Sequence of chain 1.A:
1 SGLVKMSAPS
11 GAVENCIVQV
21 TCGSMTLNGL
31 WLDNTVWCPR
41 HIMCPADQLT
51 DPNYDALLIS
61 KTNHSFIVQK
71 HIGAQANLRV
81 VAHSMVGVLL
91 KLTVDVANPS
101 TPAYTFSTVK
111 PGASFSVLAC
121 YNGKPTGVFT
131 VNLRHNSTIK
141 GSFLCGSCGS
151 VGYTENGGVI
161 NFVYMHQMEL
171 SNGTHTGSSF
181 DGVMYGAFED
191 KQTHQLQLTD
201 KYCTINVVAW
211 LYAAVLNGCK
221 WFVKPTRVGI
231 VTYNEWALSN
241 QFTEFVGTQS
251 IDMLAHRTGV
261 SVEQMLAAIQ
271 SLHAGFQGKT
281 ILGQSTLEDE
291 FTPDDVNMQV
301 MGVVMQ

A small-molecule ligand and the protein it binds are described below.
Small molecule (SMILES): CC(=O)Nc1ccc(N(C(=O)Cn2nnc3ccccc32)[C@@H](C(=O)NC(C)(C)C)c2ccsc2)cc1

Sequence of chain 1.B:
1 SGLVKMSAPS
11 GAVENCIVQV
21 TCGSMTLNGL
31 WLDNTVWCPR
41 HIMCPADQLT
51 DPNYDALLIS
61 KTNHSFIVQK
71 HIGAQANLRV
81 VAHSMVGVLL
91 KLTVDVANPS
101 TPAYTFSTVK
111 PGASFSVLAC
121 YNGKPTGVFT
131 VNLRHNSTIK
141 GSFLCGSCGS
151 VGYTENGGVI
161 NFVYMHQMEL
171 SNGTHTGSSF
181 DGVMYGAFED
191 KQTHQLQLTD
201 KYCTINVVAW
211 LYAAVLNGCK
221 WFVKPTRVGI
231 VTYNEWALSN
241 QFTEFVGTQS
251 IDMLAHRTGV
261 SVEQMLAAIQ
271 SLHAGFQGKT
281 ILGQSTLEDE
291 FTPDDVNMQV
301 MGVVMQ

Binding-site contacts:
Ligand atom C10 contacts residue ALA46 of chain 1.A at 3.8 Å (hydrophobic).
Ligand atom C33 contacts residue LEU144 of chain 1.A at 3.4 Å (hydrophobic).
Ligand atom C29 contacts residue CYS145 of chain 1.A at 3.5 Å (hydrophobic).
Ligand atom S24 contacts residue LEU49 of chain 1.A at 3.7 Å.
Ligand atom O11 contacts residue LEU49 of chain 1.A at 3.5 Å.
Ligand atom S24 contacts residue ASP190 of chain 1.A at 3.8 Å.
Ligand atom O01 contacts residue MET168 of chain 1.A at 3.1 Å.
Ligand atom O01 contacts residue GLU169 of chain 1.A at 2.8 Å (salt-bridge).
Ligand atom C12 contacts residue HIS41 of chain 1.A at 3.3 Å.
Ligand atom N08 contacts residue LEU49 of chain 1.A at 3.4 Å.
Ligand atom N36 contacts residue MET168 of chain 1.A at 3.6 Å.
Ligand atom N35 contacts residue HIS166 of chain 1.A at 3.1 Å (h-bond).
Ligand atom C33 contacts residue CYS145 of chain 1.A at 3.7 Å (hydrophobic).
Ligand atom C20 contacts residue GLU169 of chain 1.A at 3.6 Å.
Ligand atom C10 contacts residue MET25 of chain 1.A at 3.4 Å (hydrophobic).
Ligand atom S24 contacts residue GLN192 of chain 1.A at 3.6 Å (h-bond).
Ligand atom C13 contacts residue HIS41 of chain 1.A at 3.5 Å.
Ligand atom C07 contacts residue LEU49 of chain 1.A at 3.5 Å (hydrophobic).
Ligand atom C23 contacts residue LYS191 of chain 1.A at 3.8 Å.
Ligand atom C02 contacts residue MET168 of chain 1.A at 3.7 Å (hydrophobic).
Ligand atom C06 contacts residue LEU49 of chain 1.A at 3.7 Å (hydrophobic).
Ligand atom C27 contacts residue CYS145 of chain 1.A at 3.7 Å (hydrophobic).
Ligand atom C34 contacts residue CYS145 of chain 1.A at 3.5 Å (hydrophobic).
Ligand atom C09 contacts residue LEU49 of chain 1.A at 3.6 Å (hydrophobic).
Ligand atom C34 contacts residue LEU144 of chain 1.A at 3.5 Å (hydrophobic).
Ligand atom C33 contacts residue GLU169 of chain 1.A at 3.0 Å.
Ligand atom N35 contacts residue LEU144 of chain 1.A at 3.4 Å (h-bond).
Ligand atom C09 contacts residue MET25 of chain 1.A at 3.8 Å (hydrophobic).
Ligand atom C32 contacts residue GLU169 of chain 1.A at 3.1 Å.
Ligand atom N28 contacts residue CYS145 of chain 1.A at 3.6 Å.
Ligand atom C25 contacts residue ASP190 of chain 1.A at 3.1 Å.
Ligand atom N36 contacts residue HIS166 of chain 1.A at 3.6 Å (h-bond).
Ligand atom C34 contacts residue GLU169 of chain 1.A at 3.6 Å.
Ligand atom N36 contacts residue CYS148 of chain 1.A at 3.1 Å (h-bond).
Ligand atom C32 contacts residue PHE143 of chain 1.A at 3.6 Å (hydrophobic).
Ligand atom C18 contacts residue GLN192 of chain 1.A at 3.8 Å.
Ligand atom S24 contacts residue LYS191 of chain 1.A at 3.5 Å.
Ligand atom C25 contacts residue LYS191 of chain 1.A at 3.7 Å.
Ligand atom C33 contacts residue PHE143 of chain 1.A at 3.2 Å (hydrophobic).
Ligand atom N36 contacts residue GLU169 of chain 1.A at 3.7 Å.